Sequence of chain 1.A:
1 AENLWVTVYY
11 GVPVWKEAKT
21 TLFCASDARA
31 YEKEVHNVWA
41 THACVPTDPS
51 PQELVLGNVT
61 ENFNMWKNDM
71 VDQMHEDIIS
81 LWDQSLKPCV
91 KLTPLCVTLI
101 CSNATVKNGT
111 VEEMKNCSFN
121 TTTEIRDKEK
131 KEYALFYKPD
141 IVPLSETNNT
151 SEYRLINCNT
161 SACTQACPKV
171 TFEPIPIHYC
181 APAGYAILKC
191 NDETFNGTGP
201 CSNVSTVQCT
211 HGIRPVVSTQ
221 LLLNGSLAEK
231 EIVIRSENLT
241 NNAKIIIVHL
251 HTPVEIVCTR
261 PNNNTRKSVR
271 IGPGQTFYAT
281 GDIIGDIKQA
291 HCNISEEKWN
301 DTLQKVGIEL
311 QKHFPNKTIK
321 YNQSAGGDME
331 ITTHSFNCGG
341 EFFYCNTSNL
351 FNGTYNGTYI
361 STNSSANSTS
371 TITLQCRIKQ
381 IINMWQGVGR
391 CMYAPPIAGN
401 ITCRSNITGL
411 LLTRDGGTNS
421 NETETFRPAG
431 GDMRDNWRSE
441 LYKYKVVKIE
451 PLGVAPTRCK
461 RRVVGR

Binding-site contacts:
Ligand atom C2 contacts residue ASN58 of chain 1.A at 2.5 Å.
Ligand atom C3 contacts residue ASN58 of chain 1.A at 3.8 Å.
Ligand atom C7 contacts residue SER10 of chain 1.B at 3.8 Å.
Ligand atom O7 contacts residue ASN58 of chain 1.A at 3.5 Å (h-bond).
Ligand atom C1 contacts residue ASN58 of chain 1.A at 1.4 Å.
Ligand atom O7 contacts residue GLY9 of chain 1.B at 4.2 Å.
Ligand atom C5 contacts residue ASN58 of chain 1.A at 3.7 Å.
Ligand atom C4 contacts residue ASN58 of chain 1.A at 4.2 Å.
Ligand atom N2 contacts residue ASN58 of chain 1.A at 3.0 Å (h-bond).
Ligand atom C8 contacts residue SER10 of chain 1.B at 4.2 Å.
Ligand atom O7 contacts residue SER10 of chain 1.B at 2.8 Å (h-bond).
Ligand atom C7 contacts residue ASN58 of chain 1.A at 3.5 Å.
Ligand atom O5 contacts residue ASN58 of chain 1.A at 2.3 Å (h-bond).

Sequence of chain 1.B:
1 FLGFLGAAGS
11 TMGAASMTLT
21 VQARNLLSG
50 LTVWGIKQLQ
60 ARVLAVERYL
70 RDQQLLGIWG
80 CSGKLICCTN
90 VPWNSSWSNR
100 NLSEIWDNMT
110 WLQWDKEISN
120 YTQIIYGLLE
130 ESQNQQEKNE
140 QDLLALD

A protein and the small-molecule ligand that binds it are described below.
Small molecule (SMILES): CC(=O)N[C@@H]1[C@@H](O)[C@H](O)[C@@H](CO)O[C@H]1O